Binding-site contacts:
Ligand atom C8 contacts residue GLU442 of chain 1.C at 4.0 Å.
Ligand atom C1 contacts residue ASN441 of chain 1.C at 1.4 Å.
Ligand atom C3 contacts residue ASN441 of chain 1.C at 3.8 Å.
Ligand atom N2 contacts residue GLU442 of chain 1.C at 4.4 Å.
Ligand atom C8 contacts residue PHE294 of chain 1.C at 3.8 Å (hydrophobic).
Ligand atom O5 contacts residue ASN441 of chain 1.C at 2.3 Å (h-bond).
Ligand atom C8 contacts residue ASN441 of chain 1.C at 4.0 Å.
Ligand atom C2 contacts residue ASN441 of chain 1.C at 2.5 Å.
Ligand atom O6 contacts residue ASN441 of chain 1.C at 4.5 Å.
Ligand atom N2 contacts residue ASN441 of chain 1.C at 2.9 Å (h-bond).
Ligand atom C8 contacts residue ILE445 of chain 1.C at 4.3 Å (hydrophobic).
Ligand atom C7 contacts residue ASN441 of chain 1.C at 3.4 Å.
Ligand atom C4 contacts residue ASN441 of chain 1.C at 4.2 Å.
Ligand atom O7 contacts residue ASN441 of chain 1.C at 3.5 Å (h-bond).
Ligand atom C5 contacts residue ASN441 of chain 1.C at 3.6 Å.
Ligand atom C8 contacts residue TRP603 of chain 1.C at 4.0 Å (hydrophobic).

This small molecule binds to this protein.
Small molecule (SMILES): CC(=O)N[C@H]1[C@H](O[C@H]2[C@H](O)[C@@H](NC(C)=O)CO[C@@H]2CO)O[C@H](CO)[C@@H](O)[C@@H]1O

Sequence of chain 1.C:
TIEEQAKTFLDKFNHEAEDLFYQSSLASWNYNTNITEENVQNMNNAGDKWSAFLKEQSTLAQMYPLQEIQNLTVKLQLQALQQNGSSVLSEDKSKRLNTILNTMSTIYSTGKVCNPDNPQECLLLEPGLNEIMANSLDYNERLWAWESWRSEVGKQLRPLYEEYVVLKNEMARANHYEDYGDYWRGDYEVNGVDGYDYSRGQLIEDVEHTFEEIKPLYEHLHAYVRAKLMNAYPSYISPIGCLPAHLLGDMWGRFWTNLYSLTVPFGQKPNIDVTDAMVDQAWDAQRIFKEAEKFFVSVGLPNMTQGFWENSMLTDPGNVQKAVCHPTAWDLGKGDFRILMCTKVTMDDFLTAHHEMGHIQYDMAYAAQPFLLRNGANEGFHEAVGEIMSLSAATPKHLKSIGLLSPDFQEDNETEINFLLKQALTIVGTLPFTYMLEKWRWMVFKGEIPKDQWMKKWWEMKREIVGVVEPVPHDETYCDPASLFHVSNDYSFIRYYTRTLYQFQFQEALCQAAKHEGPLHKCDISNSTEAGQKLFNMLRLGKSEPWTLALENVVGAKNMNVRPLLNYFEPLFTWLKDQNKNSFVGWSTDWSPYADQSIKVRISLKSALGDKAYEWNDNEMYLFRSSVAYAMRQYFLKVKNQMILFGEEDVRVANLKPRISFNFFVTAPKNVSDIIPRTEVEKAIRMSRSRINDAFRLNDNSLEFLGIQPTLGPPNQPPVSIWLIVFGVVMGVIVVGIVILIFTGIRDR